This protein binds this small molecule.
Small molecule (SMILES): CC(=O)N[C@@H]1[C@@H](O)[C@H](O)[C@@H](CO)O[C@H]1O

Sequence of chain 1.O:
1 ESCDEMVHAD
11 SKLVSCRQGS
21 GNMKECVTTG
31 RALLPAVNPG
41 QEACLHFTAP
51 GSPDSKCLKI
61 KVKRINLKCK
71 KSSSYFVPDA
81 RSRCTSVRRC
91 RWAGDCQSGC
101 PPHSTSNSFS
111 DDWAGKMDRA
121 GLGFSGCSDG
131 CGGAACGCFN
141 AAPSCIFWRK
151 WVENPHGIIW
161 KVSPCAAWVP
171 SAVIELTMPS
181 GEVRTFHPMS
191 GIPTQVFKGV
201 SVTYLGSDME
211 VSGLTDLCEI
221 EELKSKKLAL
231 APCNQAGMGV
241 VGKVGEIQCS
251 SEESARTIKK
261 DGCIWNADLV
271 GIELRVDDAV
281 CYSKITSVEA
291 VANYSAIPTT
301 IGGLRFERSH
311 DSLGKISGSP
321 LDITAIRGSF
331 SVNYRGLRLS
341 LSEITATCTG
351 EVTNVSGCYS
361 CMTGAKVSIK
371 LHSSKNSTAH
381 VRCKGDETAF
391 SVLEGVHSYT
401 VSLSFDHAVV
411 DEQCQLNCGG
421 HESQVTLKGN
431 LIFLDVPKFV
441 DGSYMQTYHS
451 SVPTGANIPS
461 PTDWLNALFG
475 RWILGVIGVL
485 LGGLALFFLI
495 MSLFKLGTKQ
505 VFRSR

Binding-site contacts:
Ligand atom O7 contacts residue THR215 of chain 1.O at 4.1 Å.
Ligand atom O5 contacts residue ASN293 of chain 1.O at 2.4 Å (h-bond).
Ligand atom O6 contacts residue ASN293 of chain 1.O at 4.0 Å.
Ligand atom C6 contacts residue ALA292 of chain 1.O at 3.7 Å (hydrophobic).
Ligand atom C7 contacts residue ASN293 of chain 1.O at 4.5 Å.
Ligand atom C3 contacts residue ASN293 of chain 1.O at 3.5 Å.
Ligand atom C2 contacts residue ASN293 of chain 1.O at 2.5 Å.
Ligand atom C6 contacts residue ASN293 of chain 1.O at 3.2 Å.
Ligand atom C4 contacts residue ASN293 of chain 1.O at 3.3 Å.
Ligand atom O5 contacts residue ALA292 of chain 1.O at 4.2 Å.
Ligand atom C5 contacts residue ASN293 of chain 1.O at 3.1 Å.
Ligand atom C1 contacts residue ASN293 of chain 1.O at 1.4 Å.
Ligand atom N2 contacts residue ASN293 of chain 1.O at 3.5 Å (h-bond).